Sequence of chain 1.A:
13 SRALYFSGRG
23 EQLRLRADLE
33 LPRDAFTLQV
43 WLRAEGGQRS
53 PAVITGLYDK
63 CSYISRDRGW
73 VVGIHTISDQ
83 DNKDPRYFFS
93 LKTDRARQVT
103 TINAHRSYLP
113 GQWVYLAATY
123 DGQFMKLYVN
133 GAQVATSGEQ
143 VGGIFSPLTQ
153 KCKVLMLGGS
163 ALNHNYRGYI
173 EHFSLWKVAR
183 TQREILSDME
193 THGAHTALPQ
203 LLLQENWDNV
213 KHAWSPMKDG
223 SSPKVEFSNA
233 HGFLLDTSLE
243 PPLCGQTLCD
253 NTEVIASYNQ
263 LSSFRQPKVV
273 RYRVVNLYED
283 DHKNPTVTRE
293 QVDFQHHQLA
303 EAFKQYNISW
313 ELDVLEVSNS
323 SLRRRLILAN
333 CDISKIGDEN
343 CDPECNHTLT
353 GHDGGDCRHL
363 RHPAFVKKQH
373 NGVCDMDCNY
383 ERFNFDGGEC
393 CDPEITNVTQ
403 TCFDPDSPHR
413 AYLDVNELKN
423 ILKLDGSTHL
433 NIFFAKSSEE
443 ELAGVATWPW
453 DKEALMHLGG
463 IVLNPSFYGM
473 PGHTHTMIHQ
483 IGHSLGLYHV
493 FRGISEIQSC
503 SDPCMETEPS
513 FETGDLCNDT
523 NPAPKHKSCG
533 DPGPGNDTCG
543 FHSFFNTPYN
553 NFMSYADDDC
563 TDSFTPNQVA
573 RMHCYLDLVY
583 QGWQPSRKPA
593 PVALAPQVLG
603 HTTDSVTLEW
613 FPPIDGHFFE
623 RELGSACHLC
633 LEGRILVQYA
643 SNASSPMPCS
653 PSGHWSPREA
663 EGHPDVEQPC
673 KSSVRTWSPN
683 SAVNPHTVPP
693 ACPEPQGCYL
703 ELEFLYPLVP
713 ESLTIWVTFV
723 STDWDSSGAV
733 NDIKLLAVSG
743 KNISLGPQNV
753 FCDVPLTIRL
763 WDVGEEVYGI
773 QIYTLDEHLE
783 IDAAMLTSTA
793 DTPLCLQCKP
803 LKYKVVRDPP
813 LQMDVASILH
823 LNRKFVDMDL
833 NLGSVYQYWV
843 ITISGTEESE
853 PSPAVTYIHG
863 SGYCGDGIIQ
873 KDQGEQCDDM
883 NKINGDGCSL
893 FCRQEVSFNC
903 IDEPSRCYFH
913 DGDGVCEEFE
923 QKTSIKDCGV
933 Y

The protein below binds the small molecule below.
Small molecule (SMILES): CC(=O)N[C@@H]1[C@@H](O)[C@H](O)[C@@H](CO)O[C@H]1O

Binding-site contacts:
Ligand atom C8 contacts residue ASN520 of chain 1.A at 4.3 Å.
Ligand atom C3 contacts residue ASN520 of chain 1.A at 3.8 Å.
Ligand atom C7 contacts residue ASN520 of chain 1.A at 3.1 Å.
Ligand atom O6 contacts residue ASN523 of chain 1.A at 4.1 Å.
Ligand atom N2 contacts residue ASN520 of chain 1.A at 2.9 Å (h-bond).
Ligand atom O6 contacts residue ASN520 of chain 1.A at 4.2 Å.
Ligand atom O7 contacts residue PHE513 of chain 1.A at 3.6 Å.
Ligand atom O5 contacts residue ASN520 of chain 1.A at 2.4 Å (h-bond).
Ligand atom O7 contacts residue ASN520 of chain 1.A at 2.9 Å (h-bond).
Ligand atom C7 contacts residue PHE513 of chain 1.A at 3.9 Å (hydrophobic).
Ligand atom C4 contacts residue ASN520 of chain 1.A at 4.2 Å.
Ligand atom C8 contacts residue PHE513 of chain 1.A at 3.7 Å (hydrophobic).
Ligand atom C1 contacts residue ASN520 of chain 1.A at 1.4 Å.
Ligand atom O6 contacts residue PRO511 of chain 1.A at 3.7 Å.
Ligand atom C2 contacts residue ASN520 of chain 1.A at 2.4 Å.
Ligand atom C5 contacts residue ASN520 of chain 1.A at 3.6 Å.